The small molecule below binds the protein below.
Small molecule (SMILES): N=c1ccn([C@H]2C[C@H](O[P](=O)(O)OC[C@H]3O[C@@H](n4cnc5c(=O)nc(N)[nH]c54)C[C@@H]3O[P](=O)(O)OC[C@H]3O[C@@H](n4cnc5c(N)ncnc54)C[C@@H]3O)[C@@H](COP(=O)=O)O2)c(=O)[nH]1

Binding-site contacts:
Ligand atom O3' contacts residue SER403 of chain 7.A at 3.5 Å.
Ligand atom C5' contacts residue PHE402 of chain 7.A at 3.4 Å (hydrophobic).
Ligand atom C4 contacts residue DG3 of chain 7.C at 3.5 Å.
Ligand atom C4 contacts residue PHE487 of chain 7.A at 3.7 Å (hydrophobic).
Ligand atom N1 contacts residue TYR404 of chain 7.A at 3.6 Å.
Ligand atom C4' contacts residue ASP401 of chain 7.A at 3.5 Å.
Ligand atom O4' contacts residue DG3 of chain 7.C at 3.2 Å (h-bond).
Ligand atom C4 contacts residue GLU493 of chain 7.A at 3.4 Å.
Ligand atom O3' contacts residue HIS496 of chain 7.A at 3.7 Å.
Ligand atom C5 contacts residue DG3 of chain 7.C at 3.4 Å.
Ligand atom N4 contacts residue VAL495 of chain 7.A at 3.1 Å.
Ligand atom C1' contacts residue SER403 of chain 7.A at 3.2 Å.
Ligand atom O4' contacts residue SER403 of chain 7.A at 3.3 Å (h-bond).
Ligand atom N3 contacts residue DG3 of chain 7.C at 3.4 Å.
Ligand atom C4 contacts residue VAL495 of chain 7.A at 3.1 Å (hydrophobic).
Ligand atom O5' contacts residue SER403 of chain 7.A at 3.1 Å (h-bond).
Ligand atom O3' contacts residue ASP401 of chain 7.A at 3.5 Å.
Ligand atom O4' contacts residue ASP401 of chain 7.A at 3.2 Å (salt-bridge).
Ligand atom C2' contacts residue THR494 of chain 7.A at 3.3 Å.
Ligand atom N1 contacts residue DG3 of chain 7.C at 3.5 Å.
Ligand atom N2 contacts residue DG3 of chain 7.C at 3.5 Å (h-bond).
Ligand atom N3 contacts residue GLU493 of chain 7.A at 3.5 Å (salt-bridge).
Ligand atom C5' contacts residue SER403 of chain 7.A at 3.2 Å.
Ligand atom C2 contacts residue DG3 of chain 7.C at 3.4 Å.
Ligand atom N4 contacts residue GLU493 of chain 7.A at 2.6 Å (salt-bridge).
Ligand atom C8 contacts residue DG3 of chain 7.C at 3.6 Å.
Ligand atom O6 contacts residue DG4 of chain 7.C at 3.5 Å (h-bond).
Ligand atom OP2 contacts residue HIS496 of chain 7.A at 2.9 Å (h-bond).
Ligand atom C5' contacts residue ASP401 of chain 7.A at 3.5 Å.
Ligand atom O6 contacts residue DG3 of chain 7.C at 3.5 Å.
Ligand atom O5' contacts residue ASP401 of chain 7.A at 3.7 Å.
Ligand atom N4 contacts residue PHE487 of chain 7.A at 2.9 Å (h-bond).
Ligand atom C6 contacts residue VAL495 of chain 7.A at 3.7 Å (hydrophobic).
Ligand atom C2 contacts residue TYR404 of chain 7.A at 3.6 Å (hydrophobic).
Ligand atom C1' contacts residue DG3 of chain 7.C at 3.7 Å.
Ligand atom N4 contacts residue GLU489 of chain 7.A at 3.7 Å.
Ligand atom N9 contacts residue DG3 of chain 7.C at 3.6 Å.
Ligand atom C6 contacts residue DG3 of chain 7.C at 3.5 Å.
Ligand atom C5 contacts residue VAL495 of chain 7.A at 3.0 Å (hydrophobic).
Ligand atom C6 contacts residue TYR404 of chain 7.A at 3.6 Å (hydrophobic).

Sequence of chain 7.A:
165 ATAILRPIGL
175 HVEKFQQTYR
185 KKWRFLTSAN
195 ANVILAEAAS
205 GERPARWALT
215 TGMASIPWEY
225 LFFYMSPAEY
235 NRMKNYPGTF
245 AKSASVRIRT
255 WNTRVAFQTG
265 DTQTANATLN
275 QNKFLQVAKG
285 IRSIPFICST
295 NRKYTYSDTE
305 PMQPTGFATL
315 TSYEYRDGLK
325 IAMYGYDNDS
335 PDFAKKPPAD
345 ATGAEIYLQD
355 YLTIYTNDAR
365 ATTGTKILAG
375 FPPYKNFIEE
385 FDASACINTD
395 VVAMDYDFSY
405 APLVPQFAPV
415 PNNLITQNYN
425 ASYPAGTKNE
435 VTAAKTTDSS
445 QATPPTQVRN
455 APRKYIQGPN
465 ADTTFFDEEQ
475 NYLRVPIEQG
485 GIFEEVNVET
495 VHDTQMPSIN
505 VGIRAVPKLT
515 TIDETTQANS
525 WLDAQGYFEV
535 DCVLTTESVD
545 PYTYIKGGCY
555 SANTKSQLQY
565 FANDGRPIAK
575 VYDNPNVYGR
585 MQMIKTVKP